This small molecule binds to this protein.
Small molecule (SMILES): CC1=N[C@@H]2[C@@H](O)[C@H](O)[C@@H](CO)O[C@@H]2S1

Sequence of chain 1.B:
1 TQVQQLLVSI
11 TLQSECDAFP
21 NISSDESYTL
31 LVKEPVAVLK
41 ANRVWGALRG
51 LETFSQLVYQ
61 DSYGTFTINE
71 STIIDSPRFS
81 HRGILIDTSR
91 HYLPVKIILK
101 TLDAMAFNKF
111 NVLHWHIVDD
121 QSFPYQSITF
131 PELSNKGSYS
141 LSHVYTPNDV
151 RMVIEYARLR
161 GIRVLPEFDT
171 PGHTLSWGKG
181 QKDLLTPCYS

Binding-site contacts:
Ligand atom O4 contacts residue GLU176 of chain 1.C at 2.8 Å (salt-bridge).
Ligand atom O4 contacts residue ARG90 of chain 1.B at 2.9 Å (salt-bridge).
Ligand atom O3 contacts residue HIS173 of chain 1.B at 3.2 Å.
Ligand atom O4 contacts residue TRP174 of chain 1.C at 3.3 Å.
Ligand atom O6 contacts residue TRP174 of chain 1.C at 3.7 Å.
Ligand atom C8 contacts residue ASP39 of chain 1.C at 4.0 Å.
Ligand atom C5 contacts residue TRP174 of chain 1.C at 3.5 Å (hydrophobic).
Ligand atom C1 contacts residue TYR135 of chain 1.C at 4.2 Å (hydrophobic).
Ligand atom C7 contacts residue ASP39 of chain 1.C at 3.8 Å.
Ligand atom N2 contacts residue GLU40 of chain 1.C at 4.0 Å.
Ligand atom O3 contacts residue ARG90 of chain 1.B at 3.0 Å (salt-bridge).
Ligand atom O3 contacts residue ASP39 of chain 1.C at 4.0 Å.
Ligand atom O6 contacts residue TYR135 of chain 1.C at 3.5 Å.
Ligand atom C8 contacts residue TRP174 of chain 1.C at 3.6 Å (hydrophobic).
Ligand atom C2 contacts residue ASP39 of chain 1.C at 3.9 Å.
Ligand atom C3 contacts residue ARG90 of chain 1.B at 4.1 Å.
Ligand atom C6 contacts residue TRP174 of chain 1.C at 3.6 Å (hydrophobic).
Ligand atom C4 contacts residue ARG90 of chain 1.B at 4.1 Å.
Ligand atom N2 contacts residue TRP174 of chain 1.C at 4.2 Å.
Ligand atom O5 contacts residue TYR135 of chain 1.C at 3.9 Å.
Ligand atom C1 contacts residue TRP109 of chain 1.C at 3.6 Å (hydrophobic).
Ligand atom C4 contacts residue GLU176 of chain 1.C at 3.6 Å.
Ligand atom S1 contacts residue TYR135 of chain 1.C at 2.6 Å (h-bond).
Ligand atom C4 contacts residue TRP174 of chain 1.C at 3.8 Å (hydrophobic).
Ligand atom C6 contacts residue GLU176 of chain 1.C at 4.1 Å.
Ligand atom C7 contacts residue TRP174 of chain 1.C at 3.5 Å (hydrophobic).
Ligand atom N2 contacts residue ASP39 of chain 1.C at 3.0 Å (salt-bridge).
Ligand atom O3 contacts residue GLU40 of chain 1.C at 3.8 Å.
Ligand atom C2 contacts residue GLU40 of chain 1.C at 3.5 Å.
Ligand atom C7 contacts residue TRP109 of chain 1.C at 3.9 Å (hydrophobic).
Ligand atom S1 contacts residue TRP174 of chain 1.C at 3.5 Å (h-bond).
Ligand atom O6 contacts residue ASP137 of chain 1.C at 2.8 Å (salt-bridge).
Ligand atom C6 contacts residue ASP137 of chain 1.C at 3.3 Å.
Ligand atom C8 contacts residue TRP109 of chain 1.C at 3.6 Å (hydrophobic).
Ligand atom C8 contacts residue TRP90 of chain 1.C at 3.5 Å (hydrophobic).
Ligand atom C1 contacts residue GLU40 of chain 1.C at 4.0 Å.
Ligand atom C3 contacts residue TRP174 of chain 1.C at 3.9 Å (hydrophobic).
Ligand atom C8 contacts residue TYR135 of chain 1.C at 3.8 Å (hydrophobic).
Ligand atom S1 contacts residue TRP109 of chain 1.C at 3.4 Å.
Ligand atom C7 contacts residue TYR135 of chain 1.C at 3.8 Å (hydrophobic).

Sequence of chain 2.C:
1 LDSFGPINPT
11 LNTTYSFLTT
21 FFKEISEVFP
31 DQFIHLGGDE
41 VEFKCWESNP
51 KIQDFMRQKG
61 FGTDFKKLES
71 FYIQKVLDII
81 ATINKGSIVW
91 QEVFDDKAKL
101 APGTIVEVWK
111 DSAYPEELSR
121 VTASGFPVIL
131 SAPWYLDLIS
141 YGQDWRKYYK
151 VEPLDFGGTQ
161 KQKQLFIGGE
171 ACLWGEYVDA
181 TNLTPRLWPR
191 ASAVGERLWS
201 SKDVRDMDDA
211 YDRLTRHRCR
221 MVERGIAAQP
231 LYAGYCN

Sequence of chain 1.C:
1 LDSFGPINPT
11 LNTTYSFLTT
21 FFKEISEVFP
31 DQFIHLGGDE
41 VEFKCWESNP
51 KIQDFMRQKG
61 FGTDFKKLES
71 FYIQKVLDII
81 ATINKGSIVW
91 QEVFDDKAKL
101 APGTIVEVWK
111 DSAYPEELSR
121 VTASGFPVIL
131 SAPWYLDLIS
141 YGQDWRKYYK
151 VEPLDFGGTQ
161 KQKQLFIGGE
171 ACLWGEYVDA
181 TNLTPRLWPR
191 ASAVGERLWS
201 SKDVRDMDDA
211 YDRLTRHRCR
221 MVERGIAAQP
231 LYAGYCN